Sequence of chain 1.E:
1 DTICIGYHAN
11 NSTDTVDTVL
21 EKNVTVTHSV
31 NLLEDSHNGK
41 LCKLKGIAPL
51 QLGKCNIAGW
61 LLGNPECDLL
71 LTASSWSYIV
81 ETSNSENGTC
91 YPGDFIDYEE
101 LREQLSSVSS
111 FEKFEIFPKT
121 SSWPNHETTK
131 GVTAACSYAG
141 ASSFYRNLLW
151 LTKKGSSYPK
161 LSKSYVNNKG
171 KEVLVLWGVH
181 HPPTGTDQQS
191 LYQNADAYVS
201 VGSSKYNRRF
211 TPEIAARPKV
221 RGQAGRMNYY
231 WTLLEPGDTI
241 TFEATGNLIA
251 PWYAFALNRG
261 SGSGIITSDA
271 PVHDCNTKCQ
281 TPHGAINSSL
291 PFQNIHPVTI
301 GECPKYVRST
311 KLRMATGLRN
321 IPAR

Binding-site contacts:
Ligand atom C8 contacts residue SER137 of chain 1.E at 3.8 Å.
Ligand atom O7 contacts residue ASN87 of chain 1.E at 2.8 Å (h-bond).
Ligand atom O6 contacts residue GLU86 of chain 1.E at 3.7 Å.
Ligand atom C5 contacts residue ASN87 of chain 1.E at 3.6 Å.
Ligand atom C8 contacts residue ASN64 of chain 1.E at 3.6 Å.
Ligand atom N2 contacts residue ARG221 of chain 1.E at 3.1 Å (salt-bridge).
Ligand atom O7 contacts residue CYS90 of chain 1.E at 3.6 Å.
Ligand atom C7 contacts residue CYS90 of chain 1.E at 4.1 Å (hydrophobic).
Ligand atom O7 contacts residue ARG221 of chain 1.E at 3.5 Å (salt-bridge).
Ligand atom N2 contacts residue GLU66 of chain 1.E at 4.1 Å.
Ligand atom O5 contacts residue ASN87 of chain 1.E at 2.4 Å (h-bond).
Ligand atom C3 contacts residue ASN87 of chain 1.E at 3.8 Å.
Ligand atom C6 contacts residue ARG221 of chain 1.E at 4.3 Å.
Ligand atom C8 contacts residue GLU66 of chain 1.E at 4.0 Å.
Ligand atom N2 contacts residue ASN87 of chain 1.E at 2.9 Å (h-bond).
Ligand atom C2 contacts residue ARG221 of chain 1.E at 3.2 Å.
Ligand atom O5 contacts residue ARG221 of chain 1.E at 4.2 Å.
Ligand atom C2 contacts residue ASN87 of chain 1.E at 2.5 Å.
Ligand atom C7 contacts residue GLU66 of chain 1.E at 4.2 Å.
Ligand atom C8 contacts residue CYS90 of chain 1.E at 3.9 Å (hydrophobic).
Ligand atom C4 contacts residue ARG221 of chain 1.E at 4.3 Å.
Ligand atom C8 contacts residue ARG221 of chain 1.E at 4.1 Å.
Ligand atom C1 contacts residue GLU66 of chain 1.E at 4.5 Å.
Ligand atom C8 contacts residue ALA135 of chain 1.E at 4.5 Å (hydrophobic).
Ligand atom O6 contacts residue ARG221 of chain 1.E at 4.4 Å.
Ligand atom O3 contacts residue ARG221 of chain 1.E at 2.4 Å (salt-bridge).
Ligand atom C1 contacts residue ASN87 of chain 1.E at 1.4 Å.
Ligand atom C7 contacts residue ARG221 of chain 1.E at 3.3 Å.
Ligand atom C3 contacts residue ARG221 of chain 1.E at 3.3 Å.
Ligand atom C8 contacts residue CYS136 of chain 1.E at 4.4 Å (hydrophobic).
Ligand atom O7 contacts residue ASN64 of chain 1.E at 3.1 Å (h-bond).
Ligand atom C4 contacts residue ASN87 of chain 1.E at 4.2 Å.
Ligand atom C7 contacts residue ASN64 of chain 1.E at 3.8 Å.
Ligand atom C7 contacts residue ASN87 of chain 1.E at 3.0 Å.
Ligand atom C6 contacts residue ASN87 of chain 1.E at 4.4 Å.
Ligand atom C8 contacts residue ASN87 of chain 1.E at 4.2 Å.

This small molecule binds to this protein.
Small molecule (SMILES): CC(=O)N[C@H]1[C@H](O[C@H]2[C@H](O)[C@@H](NC(C)=O)CO[C@@H]2CO)O[C@H](CO)[C@@H](O)[C@@H]1O